Sequence of chain 1.A:
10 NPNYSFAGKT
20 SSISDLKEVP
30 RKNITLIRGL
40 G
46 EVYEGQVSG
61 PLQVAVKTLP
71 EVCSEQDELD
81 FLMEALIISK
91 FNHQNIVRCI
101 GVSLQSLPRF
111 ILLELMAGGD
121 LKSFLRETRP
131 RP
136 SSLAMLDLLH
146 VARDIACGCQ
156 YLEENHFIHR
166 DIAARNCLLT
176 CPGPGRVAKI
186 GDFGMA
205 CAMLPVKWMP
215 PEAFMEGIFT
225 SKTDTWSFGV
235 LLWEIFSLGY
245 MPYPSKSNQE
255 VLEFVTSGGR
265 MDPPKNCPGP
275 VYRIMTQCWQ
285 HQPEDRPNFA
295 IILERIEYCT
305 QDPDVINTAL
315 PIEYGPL

The protein below binds the small molecule below.
Small molecule (SMILES): Cc1cc(-c2cc(NC(=O)c3ccc(CN4CCN(C)CC4)cc3)[nH]n2)ccc1NC(=O)Nc1cc(C(C)C)on1

Binding-site contacts:
Ligand atom C27 contacts residue MET116 of chain 1.A at 3.2 Å (hydrophobic).
Ligand atom N22 contacts residue GLU114 of chain 1.A at 2.8 Å (salt-bridge).
Ligand atom N21 contacts residue ALA65 of chain 1.A at 3.8 Å.
Ligand atom O07 contacts residue ASP187 of chain 1.A at 3.8 Å.
Ligand atom C05 contacts residue ASP187 of chain 1.A at 3.7 Å.
Ligand atom C15 contacts residue PHE188 of chain 1.A at 3.8 Å (hydrophobic).
Ligand atom N03 contacts residue ASP187 of chain 1.A at 3.4 Å (salt-bridge).
Ligand atom N21 contacts residue GLU114 of chain 1.A at 3.4 Å (salt-bridge).
Ligand atom C09 contacts residue ASP187 of chain 1.A at 3.6 Å.
Ligand atom N21 contacts residue LEU115 of chain 1.A at 3.7 Å.
Ligand atom C02 contacts residue ASP187 of chain 1.A at 3.3 Å.
Ligand atom N23 contacts residue MET116 of chain 1.A at 3.2 Å (h-bond).
Ligand atom C02 contacts residue GLU84 of chain 1.A at 3.4 Å.
Ligand atom C27 contacts residue GLY119 of chain 1.A at 3.7 Å.
Ligand atom N03 contacts residue GLU84 of chain 1.A at 2.9 Å (salt-bridge).
Ligand atom C05 contacts residue ILE88 of chain 1.A at 3.7 Å (hydrophobic).
Ligand atom N01 contacts residue GLU84 of chain 1.A at 3.0 Å (salt-bridge).
Ligand atom N22 contacts residue ALA65 of chain 1.A at 3.5 Å.
Ligand atom N03 contacts residue ILE88 of chain 1.A at 3.4 Å.
Ligand atom C28 contacts residue ALA117 of chain 1.A at 3.4 Å (hydrophobic).
Ligand atom C35 contacts residue ALA117 of chain 1.A at 3.8 Å (hydrophobic).
Ligand atom C11 contacts residue PHE91 of chain 1.A at 3.6 Å (hydrophobic).
Ligand atom N22 contacts residue MET116 of chain 1.A at 3.7 Å.
Ligand atom C34 contacts residue GLY118 of chain 1.A at 3.6 Å.
Ligand atom C13 contacts residue LEU113 of chain 1.A at 3.6 Å (hydrophobic).
Ligand atom N21 contacts residue MET116 of chain 1.A at 2.9 Å (h-bond).
Ligand atom C16 contacts residue LEU173 of chain 1.A at 3.7 Å (hydrophobic).
Ligand atom C41 contacts residue PHE162 of chain 1.A at 3.2 Å (hydrophobic).
Ligand atom C41 contacts residue HIS164 of chain 1.A at 3.4 Å.
Ligand atom C34 contacts residue ALA117 of chain 1.A at 3.4 Å (hydrophobic).
Ligand atom O04 contacts residue ASP187 of chain 1.A at 3.0 Å (salt-bridge).
Ligand atom C12 contacts residue LEU113 of chain 1.A at 3.8 Å (hydrophobic).
Ligand atom O04 contacts residue GLY186 of chain 1.A at 3.4 Å.
Ligand atom C09 contacts residue GLY186 of chain 1.A at 3.8 Å.
Ligand atom C18 contacts residue LEU173 of chain 1.A at 3.6 Å (hydrophobic).
Ligand atom C25 contacts residue GLY119 of chain 1.A at 3.8 Å.
Ligand atom N06 contacts residue ASP187 of chain 1.A at 3.7 Å.
Ligand atom C17 contacts residue LEU173 of chain 1.A at 3.7 Å (hydrophobic).
Ligand atom O04 contacts residue VAL97 of chain 1.A at 3.5 Å.
Ligand atom N01 contacts residue ASP187 of chain 1.A at 3.7 Å.